Binding-site contacts:
Ligand atom C7 contacts residue ASN54 of chain 1.G at 3.7 Å.
Ligand atom N2 contacts residue ASN54 of chain 1.G at 3.0 Å (h-bond).
Ligand atom C3 contacts residue ASN54 of chain 1.G at 3.9 Å.
Ligand atom C2 contacts residue ASN54 of chain 1.G at 2.5 Å.
Ligand atom C4 contacts residue ASN54 of chain 1.G at 4.4 Å.
Ligand atom O5 contacts residue GLU86 of chain 1.G at 4.4 Å.
Ligand atom C5 contacts residue ASN54 of chain 1.G at 3.8 Å.
Ligand atom O5 contacts residue ASN54 of chain 1.G at 2.4 Å (h-bond).
Ligand atom C8 contacts residue ASN54 of chain 1.G at 3.3 Å.
Ligand atom C1 contacts residue ASN54 of chain 1.G at 1.5 Å.

This small molecule binds to this protein.
Small molecule (SMILES): CC(=O)N[C@@H]1[C@@H](O)[C@H](O)[C@@H](CO)O[C@H]1O

Sequence of chain 1.G:
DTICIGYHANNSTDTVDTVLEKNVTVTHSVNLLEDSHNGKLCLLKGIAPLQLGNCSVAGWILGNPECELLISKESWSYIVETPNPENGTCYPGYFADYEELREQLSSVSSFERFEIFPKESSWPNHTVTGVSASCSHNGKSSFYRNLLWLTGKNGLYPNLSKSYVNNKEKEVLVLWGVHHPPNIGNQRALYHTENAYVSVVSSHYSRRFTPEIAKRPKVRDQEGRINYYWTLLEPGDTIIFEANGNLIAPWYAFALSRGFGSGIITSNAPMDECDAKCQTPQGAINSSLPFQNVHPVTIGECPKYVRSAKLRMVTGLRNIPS